This small molecule binds to this protein.
Small molecule (SMILES): CC(=O)[C@H](O)COP(=O)(O)O

Sequence of chain 2.A:
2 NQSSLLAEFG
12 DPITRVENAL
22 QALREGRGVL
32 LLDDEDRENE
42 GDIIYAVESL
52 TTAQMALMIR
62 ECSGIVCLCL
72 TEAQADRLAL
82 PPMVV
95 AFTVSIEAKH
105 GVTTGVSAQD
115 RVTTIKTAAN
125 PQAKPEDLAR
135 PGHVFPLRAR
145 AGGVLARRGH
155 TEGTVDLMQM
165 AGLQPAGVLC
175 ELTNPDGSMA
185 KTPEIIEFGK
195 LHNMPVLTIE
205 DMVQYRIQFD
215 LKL

Sequence of chain 1.A:
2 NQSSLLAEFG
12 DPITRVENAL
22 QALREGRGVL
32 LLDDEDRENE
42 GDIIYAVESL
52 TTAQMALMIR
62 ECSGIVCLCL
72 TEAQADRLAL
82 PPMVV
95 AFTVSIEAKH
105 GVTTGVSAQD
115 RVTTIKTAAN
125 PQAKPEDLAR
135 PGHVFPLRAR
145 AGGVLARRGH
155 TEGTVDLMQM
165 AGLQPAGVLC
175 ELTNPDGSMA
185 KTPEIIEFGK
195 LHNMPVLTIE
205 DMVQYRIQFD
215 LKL

Binding-site contacts:
Ligand atom O11 contacts residue N521 of chain 1.B at 1.0 Å (h-bond).
Ligand atom C01 contacts residue GLU175 of chain 1.A at 3.0 Å.
Ligand atom C01 contacts residue N521 of chain 1.B at 1.2 Å.
Ligand atom P07 contacts residue MN1 of chain 1.E at 3.5 Å.
Ligand atom O04 contacts residue GLU175 of chain 1.A at 3.5 Å (salt-bridge).
Ligand atom O10 contacts residue N521 of chain 1.B at 0.6 Å (h-bond).
Ligand atom O09 contacts residue HIS154 of chain 1.A at 3.2 Å (h-bond).
Ligand atom O08 contacts residue N521 of chain 1.B at 0.7 Å (h-bond).
Ligand atom O10 contacts residue ARG151 of chain 1.A at 2.9 Å (salt-bridge).
Ligand atom O09 contacts residue ARG38 of chain 1.A at 3.2 Å (salt-bridge).
Ligand atom C01 contacts residue LEU173 of chain 1.A at 2.7 Å (hydrophobic).
Ligand atom C03 contacts residue N521 of chain 1.B at 1.1 Å.
Ligand atom O10 contacts residue ARG38 of chain 1.A at 3.3 Å (salt-bridge).
Ligand atom O09 contacts residue N521 of chain 1.B at 0.2 Å (h-bond).
Ligand atom O08 contacts residue HIS154 of chain 1.A at 2.9 Å (h-bond).
Ligand atom C05 contacts residue LEU141 of chain 1.A at 3.2 Å (hydrophobic).
Ligand atom O09 contacts residue MN1 of chain 1.E at 2.2 Å.
Ligand atom C05 contacts residue N521 of chain 1.B at 1.1 Å.
Ligand atom O06 contacts residue THR155 of chain 1.A at 2.6 Å (h-bond).
Ligand atom C02 contacts residue MN1 of chain 1.E at 3.1 Å.
Ligand atom P07 contacts residue N521 of chain 1.B at 0.4 Å.
Ligand atom O09 contacts residue GLU39 of chain 1.A at 3.3 Å (salt-bridge).
Ligand atom O11 contacts residue HIS154 of chain 1.A at 3.4 Å.
Ligand atom O04 contacts residue N521 of chain 1.B at 1.3 Å.
Ligand atom C05 contacts residue THR155 of chain 1.A at 3.3 Å.
Ligand atom O08 contacts residue THR155 of chain 1.A at 2.8 Å (h-bond).
Ligand atom O06 contacts residue N521 of chain 1.B at 1.1 Å (h-bond).
Ligand atom O08 contacts residue ARG151 of chain 1.A at 2.7 Å (salt-bridge).
Ligand atom O10 contacts residue FMT1 of chain 1.D at 3.2 Å (h-bond).
Ligand atom C02 contacts residue ASP43 of chain 1.A at 3.2 Å.
Ligand atom O11 contacts residue LEU173 of chain 1.A at 3.2 Å.
Ligand atom C02 contacts residue N521 of chain 1.B at 0.8 Å.
Ligand atom O08 contacts residue GLY153 of chain 1.A at 3.1 Å.
Ligand atom C02 contacts residue LEU173 of chain 1.A at 3.1 Å (hydrophobic).
Ligand atom O04 contacts residue FMT1 of chain 1.D at 3.2 Å.
Ligand atom C03 contacts residue FMT1 of chain 1.D at 3.5 Å.
Ligand atom C03 contacts residue MN1 of chain 1.E at 3.1 Å.
Ligand atom O11 contacts residue ASP43 of chain 1.A at 2.2 Å (salt-bridge).
Ligand atom P07 contacts residue THR155 of chain 1.A at 3.4 Å.
Ligand atom O11 contacts residue MN1 of chain 1.E at 2.6 Å.